The protein below binds the small molecule below.
Small molecule (SMILES): NS(=O)(=O)c1ccc(N2CCCCS2(=O)=O)cc1

Binding-site contacts:
Ligand atom O2 contacts residue LEU197 of chain 1.A at 3.2 Å.
Ligand atom C1 contacts residue ZN1 of chain 1.B at 4.0 Å.
Ligand atom N1 contacts residue GLU106 of chain 1.A at 4.2 Å.
Ligand atom C4 contacts residue LEU197 of chain 1.A at 4.1 Å (hydrophobic).
Ligand atom O1 contacts residue TRP208 of chain 1.A at 3.8 Å.
Ligand atom S1 contacts residue HIS94 of chain 1.A at 3.8 Å.
Ligand atom O1 contacts residue ZN1 of chain 1.B at 3.0 Å.
Ligand atom O1 contacts residue VAL121 of chain 1.A at 4.0 Å.
Ligand atom O4 contacts residue HIS64 of chain 1.A at 4.1 Å.
Ligand atom N1 contacts residue HIS94 of chain 1.A at 3.2 Å (h-bond).
Ligand atom C5 contacts residue GLN92 of chain 1.A at 3.7 Å.
Ligand atom N1 contacts residue HIS119 of chain 1.A at 3.5 Å (h-bond).
Ligand atom C3 contacts residue THR199 of chain 1.A at 3.2 Å.
Ligand atom O3 contacts residue GLN92 of chain 1.A at 2.6 Å (h-bond).
Ligand atom O3 contacts residue ASN67 of chain 1.A at 3.3 Å (h-bond).
Ligand atom C3 contacts residue LEU197 of chain 1.A at 4.2 Å (hydrophobic).
Ligand atom O2 contacts residue ZN1 of chain 1.B at 4.1 Å.
Ligand atom C6 contacts residue LEU197 of chain 1.A at 3.6 Å (hydrophobic).
Ligand atom C1 contacts residue LEU197 of chain 1.A at 3.7 Å (hydrophobic).
Ligand atom S2 contacts residue GLN92 of chain 1.A at 3.9 Å.
Ligand atom C2 contacts residue LEU197 of chain 1.A at 4.0 Å (hydrophobic).
Ligand atom O2 contacts residue TRP208 of chain 1.A at 3.6 Å.
Ligand atom S1 contacts residue HIS119 of chain 1.A at 4.1 Å.
Ligand atom N1 contacts residue THR198 of chain 1.A at 2.7 Å (h-bond).
Ligand atom S1 contacts residue ZN1 of chain 1.B at 3.0 Å.
Ligand atom C5 contacts residue LEU197 of chain 1.A at 3.8 Å (hydrophobic).
Ligand atom C1 contacts residue HIS94 of chain 1.A at 3.8 Å.
Ligand atom S1 contacts residue THR198 of chain 1.A at 3.7 Å.
Ligand atom C6 contacts residue HIS94 of chain 1.A at 3.8 Å.
Ligand atom O1 contacts residue VAL142 of chain 1.A at 3.7 Å.
Ligand atom O2 contacts residue THR198 of chain 1.A at 2.9 Å (h-bond).
Ligand atom C4 contacts residue GLN92 of chain 1.A at 4.2 Å.
Ligand atom C10 contacts residue PHE130 of chain 1.A at 3.9 Å (hydrophobic).
Ligand atom O1 contacts residue HIS94 of chain 1.A at 3.4 Å.
Ligand atom C2 contacts residue THR199 of chain 1.A at 3.4 Å.
Ligand atom N1 contacts residue ZN1 of chain 1.B at 2.0 Å.
Ligand atom O2 contacts residue SER196 of chain 1.A at 4.1 Å.
Ligand atom O1 contacts residue HIS119 of chain 1.A at 3.5 Å (h-bond).
Ligand atom N1 contacts residue HIS96 of chain 1.A at 3.3 Å (h-bond).
Ligand atom C6 contacts residue VAL121 of chain 1.A at 3.8 Å (hydrophobic).

Sequence of chain 1.A:
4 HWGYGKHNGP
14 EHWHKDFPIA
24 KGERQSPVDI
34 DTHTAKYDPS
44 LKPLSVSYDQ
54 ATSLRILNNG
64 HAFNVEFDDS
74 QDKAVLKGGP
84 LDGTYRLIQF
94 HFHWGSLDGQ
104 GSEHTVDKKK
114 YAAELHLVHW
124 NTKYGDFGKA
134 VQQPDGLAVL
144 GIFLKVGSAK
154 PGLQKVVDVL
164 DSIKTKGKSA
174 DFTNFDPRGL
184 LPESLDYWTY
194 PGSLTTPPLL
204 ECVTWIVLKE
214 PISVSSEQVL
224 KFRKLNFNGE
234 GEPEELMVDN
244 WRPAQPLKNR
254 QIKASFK